A protein and the small-molecule ligand that binds it are described below.
Small molecule (SMILES): CC(=O)N[C@@H]1[C@@H](O)[C@H](O)[C@@H](CO)O[C@H]1O

Sequence of chain 2.A:
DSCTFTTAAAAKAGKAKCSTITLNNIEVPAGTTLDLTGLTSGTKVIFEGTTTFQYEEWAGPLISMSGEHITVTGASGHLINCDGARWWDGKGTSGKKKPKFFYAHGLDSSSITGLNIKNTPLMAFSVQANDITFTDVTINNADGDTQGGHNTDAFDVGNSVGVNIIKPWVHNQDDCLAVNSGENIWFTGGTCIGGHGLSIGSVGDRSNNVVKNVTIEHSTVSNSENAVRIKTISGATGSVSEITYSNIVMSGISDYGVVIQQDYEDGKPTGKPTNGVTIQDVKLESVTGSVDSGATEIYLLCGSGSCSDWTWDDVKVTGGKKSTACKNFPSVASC

Binding-site contacts:
Ligand atom C7 contacts residue ASN240 of chain 2.A at 3.1 Å.
Ligand atom O7 contacts residue LYS239 of chain 2.A at 3.7 Å.
Ligand atom N2 contacts residue ASN240 of chain 2.A at 2.9 Å (h-bond).
Ligand atom O6 contacts residue ASN211 of chain 2.A at 3.6 Å.
Ligand atom C3 contacts residue ASN240 of chain 2.A at 3.8 Å.
Ligand atom C2 contacts residue ASN211 of chain 2.A at 3.9 Å.
Ligand atom C8 contacts residue LYS239 of chain 2.A at 4.1 Å.
Ligand atom C7 contacts residue LYS239 of chain 2.A at 4.3 Å.
Ligand atom O7 contacts residue ASN240 of chain 2.A at 3.0 Å (h-bond).
Ligand atom C4 contacts residue ASN240 of chain 2.A at 4.2 Å.
Ligand atom C1 contacts residue ASN240 of chain 2.A at 1.4 Å.
Ligand atom O7 contacts residue GLU269 of chain 2.A at 4.4 Å.
Ligand atom O5 contacts residue ASN240 of chain 2.A at 2.3 Å (h-bond).
Ligand atom O7 contacts residue ASN211 of chain 2.A at 3.3 Å (h-bond).
Ligand atom C7 contacts residue GLU269 of chain 2.A at 4.4 Å.
Ligand atom O5 contacts residue ASN211 of chain 2.A at 3.7 Å.
Ligand atom C8 contacts residue GLU269 of chain 2.A at 4.0 Å.
Ligand atom C2 contacts residue ASN240 of chain 2.A at 2.4 Å.
Ligand atom C5 contacts residue ASN240 of chain 2.A at 3.6 Å.
Ligand atom C8 contacts residue ASN240 of chain 2.A at 4.3 Å.
Ligand atom C1 contacts residue ASN211 of chain 2.A at 3.7 Å.
Ligand atom C7 contacts residue ASN211 of chain 2.A at 4.3 Å.